Sequence of chain 1.A:
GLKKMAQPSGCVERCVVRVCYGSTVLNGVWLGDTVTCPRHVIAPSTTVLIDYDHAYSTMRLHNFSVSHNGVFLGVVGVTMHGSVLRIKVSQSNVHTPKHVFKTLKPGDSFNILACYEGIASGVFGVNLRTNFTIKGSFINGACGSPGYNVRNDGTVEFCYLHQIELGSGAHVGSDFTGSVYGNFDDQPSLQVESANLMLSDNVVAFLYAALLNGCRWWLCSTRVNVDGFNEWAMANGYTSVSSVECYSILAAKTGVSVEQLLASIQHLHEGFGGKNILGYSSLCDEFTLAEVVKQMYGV

A small-molecule ligand and the protein it binds are described below.
Small molecule (SMILES): COc1cccc2[nH]c(C(=O)N[C@@H](CC(C)C)C(=O)N[C@@H](C[C@@H]3CCNC3=O)C(=O)COP(=O)(O)O)cc12

Binding-site contacts:
Ligand atom C26 contacts residue CYS143 of chain 1.A at 2.3 Å (hydrophobic).
Ligand atom O32 contacts residue ASN140 of chain 1.A at 2.9 Å (h-bond).
Ligand atom C27 contacts residue GLY141 of chain 1.A at 3.2 Å.
Ligand atom C11 contacts residue SER189 of chain 1.A at 3.4 Å.
Ligand atom C08 contacts residue GLU165 of chain 1.A at 3.8 Å.
Ligand atom O01 contacts residue ILE164 of chain 1.A at 3.1 Å.
Ligand atom C19 contacts residue CYS143 of chain 1.A at 3.7 Å (hydrophobic).
Ligand atom O25 contacts residue PHE138 of chain 1.A at 3.4 Å.
Ligand atom C24 contacts residue GLU165 of chain 1.A at 3.4 Å.
Ligand atom C07 contacts residue GLU165 of chain 1.A at 3.5 Å.
Ligand atom C37 contacts residue ILE164 of chain 1.A at 3.7 Å (hydrophobic).
Ligand atom O01 contacts residue GLU165 of chain 1.A at 2.9 Å (salt-bridge).
Ligand atom O28 contacts residue CYS143 of chain 1.A at 3.8 Å.
Ligand atom O31 contacts residue GLY141 of chain 1.A at 3.1 Å (h-bond).
Ligand atom C21 contacts residue HIS162 of chain 1.A at 3.8 Å.
Ligand atom O12 contacts residue PRO188 of chain 1.A at 3.4 Å.
Ligand atom N04 contacts residue GLU165 of chain 1.A at 2.7 Å (salt-bridge).
Ligand atom N17 contacts residue CYS143 of chain 1.A at 2.9 Å (h-bond).
Ligand atom C15 contacts residue GLN163 of chain 1.A at 3.5 Å.
Ligand atom C03 contacts residue GLU165 of chain 1.A at 3.7 Å.
Ligand atom C37 contacts residue GLN163 of chain 1.A at 3.7 Å.
Ligand atom C10 contacts residue SER189 of chain 1.A at 3.5 Å.
Ligand atom O33 contacts residue CYS143 of chain 1.A at 1.5 Å (h-bond).
Ligand atom C18 contacts residue CYS143 of chain 1.A at 3.1 Å (hydrophobic).
Ligand atom O25 contacts residue GLU165 of chain 1.A at 2.8 Å (salt-bridge).
Ligand atom C21 contacts residue GLU165 of chain 1.A at 2.3 Å.
Ligand atom C27 contacts residue CYS143 of chain 1.A at 3.3 Å (hydrophobic).
Ligand atom N17 contacts residue GLN163 of chain 1.A at 3.1 Å (h-bond).
Ligand atom N22 contacts residue PHE138 of chain 1.A at 3.3 Å (h-bond).
Ligand atom O25 contacts residue HIS171 of chain 1.A at 3.4 Å.
Ligand atom C23 contacts residue GLU165 of chain 1.A at 2.4 Å.
Ligand atom C38 contacts residue PRO188 of chain 1.A at 3.6 Å (hydrophobic).
Ligand atom C16 contacts residue GLN163 of chain 1.A at 3.8 Å.
Ligand atom O25 contacts residue HIS162 of chain 1.A at 2.7 Å (h-bond).
Ligand atom O12 contacts residue SER189 of chain 1.A at 3.6 Å.
Ligand atom O30 contacts residue HIS40 of chain 1.A at 2.9 Å (h-bond).
Ligand atom C20 contacts residue GLU165 of chain 1.A at 3.3 Å.
Ligand atom C38 contacts residue GLN187 of chain 1.A at 3.4 Å.
Ligand atom N22 contacts residue GLU165 of chain 1.A at 1.3 Å (salt-bridge).
Ligand atom C13 contacts residue PRO188 of chain 1.A at 3.7 Å (hydrophobic).